Binding-site contacts:
Ligand atom C1 contacts residue ASN165 of chain 1.C at 1.4 Å.
Ligand atom O7 contacts residue ASN165 of chain 1.C at 4.2 Å.
Ligand atom C7 contacts residue ASN165 of chain 1.C at 3.5 Å.
Ligand atom C2 contacts residue ASN165 of chain 1.C at 2.5 Å.
Ligand atom C3 contacts residue ASN165 of chain 1.C at 3.8 Å.
Ligand atom N2 contacts residue ASN165 of chain 1.C at 2.6 Å (h-bond).
Ligand atom C8 contacts residue ASN165 of chain 1.C at 3.8 Å.
Ligand atom O5 contacts residue ASN165 of chain 1.C at 2.4 Å (h-bond).
Ligand atom C5 contacts residue ASN165 of chain 1.C at 3.6 Å.
Ligand atom C4 contacts residue ASN165 of chain 1.C at 4.2 Å.

Sequence of chain 1.C:
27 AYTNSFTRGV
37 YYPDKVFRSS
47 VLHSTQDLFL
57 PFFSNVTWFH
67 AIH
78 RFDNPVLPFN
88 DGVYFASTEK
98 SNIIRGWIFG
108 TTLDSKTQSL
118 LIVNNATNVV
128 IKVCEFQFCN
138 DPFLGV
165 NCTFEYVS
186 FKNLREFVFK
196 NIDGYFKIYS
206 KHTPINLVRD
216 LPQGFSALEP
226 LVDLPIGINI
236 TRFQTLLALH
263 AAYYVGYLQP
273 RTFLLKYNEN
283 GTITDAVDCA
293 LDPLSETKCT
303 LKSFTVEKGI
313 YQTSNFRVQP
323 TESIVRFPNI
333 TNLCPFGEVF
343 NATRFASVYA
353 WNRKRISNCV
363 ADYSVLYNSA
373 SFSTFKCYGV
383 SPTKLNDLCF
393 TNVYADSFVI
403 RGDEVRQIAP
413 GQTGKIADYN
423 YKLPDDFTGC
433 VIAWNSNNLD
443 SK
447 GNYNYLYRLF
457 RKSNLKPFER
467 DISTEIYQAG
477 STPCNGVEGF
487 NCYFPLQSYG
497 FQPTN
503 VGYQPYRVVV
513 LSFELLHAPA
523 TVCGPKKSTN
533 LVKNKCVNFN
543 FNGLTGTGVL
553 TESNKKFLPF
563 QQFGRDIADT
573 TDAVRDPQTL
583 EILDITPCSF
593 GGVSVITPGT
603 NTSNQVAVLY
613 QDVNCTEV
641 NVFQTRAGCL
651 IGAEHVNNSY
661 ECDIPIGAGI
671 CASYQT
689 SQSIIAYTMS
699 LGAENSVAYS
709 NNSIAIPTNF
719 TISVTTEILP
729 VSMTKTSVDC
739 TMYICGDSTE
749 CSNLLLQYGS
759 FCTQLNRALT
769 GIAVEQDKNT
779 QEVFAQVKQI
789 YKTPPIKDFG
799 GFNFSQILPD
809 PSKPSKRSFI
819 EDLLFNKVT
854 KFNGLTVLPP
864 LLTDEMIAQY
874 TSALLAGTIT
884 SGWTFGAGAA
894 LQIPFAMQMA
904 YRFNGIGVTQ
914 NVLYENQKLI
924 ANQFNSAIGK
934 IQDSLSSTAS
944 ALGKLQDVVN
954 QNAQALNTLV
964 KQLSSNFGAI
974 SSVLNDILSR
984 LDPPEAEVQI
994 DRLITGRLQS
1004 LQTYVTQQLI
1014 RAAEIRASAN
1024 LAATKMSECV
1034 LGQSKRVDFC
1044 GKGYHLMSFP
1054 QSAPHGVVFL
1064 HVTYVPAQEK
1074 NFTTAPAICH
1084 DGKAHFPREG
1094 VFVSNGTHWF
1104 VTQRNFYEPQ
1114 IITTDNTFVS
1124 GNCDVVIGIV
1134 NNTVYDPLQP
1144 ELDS

A small-molecule ligand and the protein it binds are described below.
Small molecule (SMILES): CC(=O)N[C@@H]1[C@@H](O)[C@H](O)[C@@H](CO)O[C@H]1O